Binding-site contacts:
Ligand atom C7 contacts residue THR490 of chain 1.A at 4.4 Å.
Ligand atom C5 contacts residue THR490 of chain 1.A at 4.3 Å.
Ligand atom C5 contacts residue ALA481 of chain 1.A at 4.3 Å (hydrophobic).
Ligand atom C2 contacts residue ASN488 of chain 1.A at 2.6 Å.
Ligand atom C1 contacts residue SER485 of chain 1.A at 4.1 Å.
Ligand atom O5 contacts residue SER485 of chain 1.A at 3.6 Å (h-bond).
Ligand atom C1 contacts residue THR490 of chain 1.A at 3.2 Å.
Ligand atom C1 contacts residue ASN488 of chain 1.A at 1.4 Å.
Ligand atom C2 contacts residue THR490 of chain 1.A at 4.3 Å.
Ligand atom C6 contacts residue SER485 of chain 1.A at 3.8 Å.
Ligand atom C5 contacts residue SER485 of chain 1.A at 4.1 Å.
Ligand atom C5 contacts residue ASN488 of chain 1.A at 3.6 Å.
Ligand atom O7 contacts residue ASN488 of chain 1.A at 4.0 Å.
Ligand atom O6 contacts residue ALA481 of chain 1.A at 4.1 Å.
Ligand atom C1 contacts residue GLY484 of chain 1.A at 4.0 Å.
Ligand atom C6 contacts residue ALA481 of chain 1.A at 3.3 Å (hydrophobic).
Ligand atom C7 contacts residue ASN488 of chain 1.A at 3.8 Å.
Ligand atom N2 contacts residue ASN488 of chain 1.A at 3.1 Å (h-bond).
Ligand atom C3 contacts residue ASN488 of chain 1.A at 3.9 Å.
Ligand atom C4 contacts residue ASN488 of chain 1.A at 4.3 Å.
Ligand atom O6 contacts residue GLY484 of chain 1.A at 4.3 Å.
Ligand atom C6 contacts residue GLY484 of chain 1.A at 4.0 Å.
Ligand atom C5 contacts residue GLY484 of chain 1.A at 4.3 Å.
Ligand atom O5 contacts residue GLY484 of chain 1.A at 3.4 Å (h-bond).
Ligand atom O5 contacts residue THR490 of chain 1.A at 4.0 Å.
Ligand atom O5 contacts residue ASN488 of chain 1.A at 2.4 Å (h-bond).
Ligand atom N2 contacts residue THR490 of chain 1.A at 3.7 Å.
Ligand atom C8 contacts residue THR490 of chain 1.A at 4.3 Å.

Sequence of chain 1.A:
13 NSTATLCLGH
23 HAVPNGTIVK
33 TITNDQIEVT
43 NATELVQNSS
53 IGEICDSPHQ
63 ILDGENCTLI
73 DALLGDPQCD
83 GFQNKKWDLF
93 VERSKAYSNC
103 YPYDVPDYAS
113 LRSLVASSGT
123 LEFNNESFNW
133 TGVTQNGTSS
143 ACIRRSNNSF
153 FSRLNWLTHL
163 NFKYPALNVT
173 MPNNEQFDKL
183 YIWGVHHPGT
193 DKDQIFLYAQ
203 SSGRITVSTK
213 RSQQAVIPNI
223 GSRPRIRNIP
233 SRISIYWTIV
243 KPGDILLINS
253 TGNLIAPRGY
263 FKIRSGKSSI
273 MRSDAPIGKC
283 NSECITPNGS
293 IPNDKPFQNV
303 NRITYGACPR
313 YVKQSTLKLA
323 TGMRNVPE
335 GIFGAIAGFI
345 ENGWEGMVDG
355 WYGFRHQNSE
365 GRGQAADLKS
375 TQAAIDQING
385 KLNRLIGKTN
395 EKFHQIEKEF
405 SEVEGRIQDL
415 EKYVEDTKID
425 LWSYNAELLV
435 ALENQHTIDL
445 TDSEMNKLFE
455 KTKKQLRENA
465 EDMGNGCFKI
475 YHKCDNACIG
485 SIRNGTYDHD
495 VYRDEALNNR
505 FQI

This small molecule binds to this protein.
Small molecule (SMILES): CC(=O)N[C@@H]1[C@@H](O)[C@H](O)[C@@H](CO)O[C@H]1O